Sequence of chain 1.B:
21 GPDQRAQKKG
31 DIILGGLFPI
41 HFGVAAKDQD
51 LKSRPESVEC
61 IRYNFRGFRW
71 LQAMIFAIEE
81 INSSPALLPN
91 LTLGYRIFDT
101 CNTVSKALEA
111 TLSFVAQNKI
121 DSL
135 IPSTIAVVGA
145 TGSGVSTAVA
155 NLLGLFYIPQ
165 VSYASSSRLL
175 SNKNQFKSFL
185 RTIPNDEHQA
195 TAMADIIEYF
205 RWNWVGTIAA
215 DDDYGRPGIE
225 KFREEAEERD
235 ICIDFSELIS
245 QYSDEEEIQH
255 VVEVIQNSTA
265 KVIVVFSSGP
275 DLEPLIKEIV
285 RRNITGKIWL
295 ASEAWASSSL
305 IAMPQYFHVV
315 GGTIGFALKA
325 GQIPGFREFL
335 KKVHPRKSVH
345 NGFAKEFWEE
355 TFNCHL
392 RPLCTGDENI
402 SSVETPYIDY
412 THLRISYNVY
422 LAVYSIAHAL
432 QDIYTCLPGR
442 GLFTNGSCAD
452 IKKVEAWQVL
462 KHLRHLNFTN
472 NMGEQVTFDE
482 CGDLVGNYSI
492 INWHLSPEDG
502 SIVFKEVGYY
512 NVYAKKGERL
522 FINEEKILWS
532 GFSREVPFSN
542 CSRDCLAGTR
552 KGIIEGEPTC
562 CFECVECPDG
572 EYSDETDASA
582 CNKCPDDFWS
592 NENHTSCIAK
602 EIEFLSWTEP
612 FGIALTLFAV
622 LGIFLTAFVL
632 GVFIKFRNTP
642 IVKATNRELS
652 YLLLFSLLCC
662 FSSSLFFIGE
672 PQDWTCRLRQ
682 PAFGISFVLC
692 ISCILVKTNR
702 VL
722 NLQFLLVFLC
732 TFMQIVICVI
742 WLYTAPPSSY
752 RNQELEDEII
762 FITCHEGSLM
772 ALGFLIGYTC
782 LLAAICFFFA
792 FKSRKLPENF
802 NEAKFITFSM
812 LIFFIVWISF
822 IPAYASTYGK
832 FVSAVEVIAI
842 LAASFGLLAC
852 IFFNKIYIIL

The protein below binds the small molecule below.
Small molecule (SMILES): CC(=O)N[C@H]1[C@H](O[C@H]2[C@H](O)[C@@H](NC(C)=O)CO[C@@H]2CO)O[C@H](CO)[C@@H](O)[C@@H]1O

Binding-site contacts:
Ligand atom C4 contacts residue ASN541 of chain 1.B at 4.2 Å.
Ligand atom C1 contacts residue ARG205 of chain 1.B at 3.3 Å.
Ligand atom C1 contacts residue ASN207 of chain 1.B at 3.1 Å.
Ligand atom N2 contacts residue ASN541 of chain 1.B at 2.9 Å (h-bond).
Ligand atom O5 contacts residue ASN541 of chain 1.B at 2.3 Å (h-bond).
Ligand atom C5 contacts residue ASN207 of chain 1.B at 3.3 Å.
Ligand atom C3 contacts residue ASN541 of chain 1.B at 3.8 Å.
Ligand atom C3 contacts residue ARG205 of chain 1.B at 3.7 Å.
Ligand atom O7 contacts residue PHE539 of chain 1.B at 3.4 Å.
Ligand atom O7 contacts residue ASN541 of chain 1.B at 4.3 Å.
Ligand atom C8 contacts residue ARG205 of chain 1.B at 4.0 Å.
Ligand atom C6 contacts residue ASN207 of chain 1.B at 3.4 Å.
Ligand atom C7 contacts residue ASN541 of chain 1.B at 3.3 Å.
Ligand atom C1 contacts residue ASN541 of chain 1.B at 1.4 Å.
Ligand atom O5 contacts residue ASN207 of chain 1.B at 2.4 Å (h-bond).
Ligand atom C5 contacts residue ARG205 of chain 1.B at 4.3 Å.
Ligand atom C2 contacts residue ARG205 of chain 1.B at 3.8 Å.
Ligand atom C7 contacts residue PHE539 of chain 1.B at 3.8 Å (hydrophobic).
Ligand atom C2 contacts residue ASN541 of chain 1.B at 2.5 Å.
Ligand atom O4 contacts residue ARG205 of chain 1.B at 4.3 Å.
Ligand atom N2 contacts residue ARG205 of chain 1.B at 3.5 Å (salt-bridge).
Ligand atom O5 contacts residue ARG205 of chain 1.B at 4.3 Å.
Ligand atom O6 contacts residue ASN207 of chain 1.B at 3.6 Å.
Ligand atom C8 contacts residue PHE539 of chain 1.B at 3.7 Å (hydrophobic).
Ligand atom O3 contacts residue ARG205 of chain 1.B at 3.7 Å.
Ligand atom O7 contacts residue GLU202 of chain 1.B at 4.4 Å.
Ligand atom C8 contacts residue ASP545 of chain 1.B at 4.3 Å.
Ligand atom C8 contacts residue ASN541 of chain 1.B at 3.3 Å.
Ligand atom C5 contacts residue ASN541 of chain 1.B at 3.6 Å.